This protein binds this small molecule.
Small molecule (SMILES): CC(=O)N[C@@H]1[C@@H](O)[C@H](O)[C@@H](CO)O[C@H]1O

Sequence of chain 1.B:
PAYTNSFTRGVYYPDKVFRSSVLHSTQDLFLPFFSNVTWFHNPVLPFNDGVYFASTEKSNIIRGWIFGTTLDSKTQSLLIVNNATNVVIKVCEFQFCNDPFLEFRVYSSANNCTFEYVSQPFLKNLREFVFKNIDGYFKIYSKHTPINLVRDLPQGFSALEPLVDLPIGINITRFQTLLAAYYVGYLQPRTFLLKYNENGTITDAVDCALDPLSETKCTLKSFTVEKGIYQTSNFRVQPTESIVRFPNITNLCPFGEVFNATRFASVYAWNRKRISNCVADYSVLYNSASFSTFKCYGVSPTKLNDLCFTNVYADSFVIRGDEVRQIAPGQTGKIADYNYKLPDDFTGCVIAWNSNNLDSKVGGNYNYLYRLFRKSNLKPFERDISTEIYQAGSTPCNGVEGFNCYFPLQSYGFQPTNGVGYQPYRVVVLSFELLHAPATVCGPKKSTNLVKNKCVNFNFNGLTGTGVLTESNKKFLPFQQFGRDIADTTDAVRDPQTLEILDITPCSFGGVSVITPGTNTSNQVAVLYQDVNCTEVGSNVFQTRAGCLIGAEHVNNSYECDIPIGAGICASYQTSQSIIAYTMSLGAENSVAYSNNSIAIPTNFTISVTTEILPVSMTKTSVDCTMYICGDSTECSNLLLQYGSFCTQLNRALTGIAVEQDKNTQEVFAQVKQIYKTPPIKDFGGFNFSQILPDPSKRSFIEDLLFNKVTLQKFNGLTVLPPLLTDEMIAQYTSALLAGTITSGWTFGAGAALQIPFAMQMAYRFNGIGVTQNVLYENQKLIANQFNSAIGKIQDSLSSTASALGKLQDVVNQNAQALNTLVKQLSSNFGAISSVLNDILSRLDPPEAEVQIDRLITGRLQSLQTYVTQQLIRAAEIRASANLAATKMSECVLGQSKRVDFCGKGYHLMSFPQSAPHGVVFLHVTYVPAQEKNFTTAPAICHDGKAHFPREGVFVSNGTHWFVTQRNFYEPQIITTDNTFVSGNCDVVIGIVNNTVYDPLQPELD

Binding-site contacts:
Ligand atom C2 contacts residue ASN657 of chain 1.B at 2.5 Å.
Ligand atom O7 contacts residue ASN657 of chain 1.B at 3.6 Å (h-bond).
Ligand atom O5 contacts residue ASN657 of chain 1.B at 2.4 Å (h-bond).
Ligand atom C8 contacts residue ASN657 of chain 1.B at 4.5 Å.
Ligand atom C1 contacts residue ASN657 of chain 1.B at 1.4 Å.
Ligand atom C3 contacts residue ASN657 of chain 1.B at 3.8 Å.
Ligand atom C7 contacts residue ASN657 of chain 1.B at 3.4 Å.
Ligand atom N2 contacts residue ASN657 of chain 1.B at 2.9 Å (h-bond).
Ligand atom C4 contacts residue ASN657 of chain 1.B at 4.2 Å.
Ligand atom C5 contacts residue ASN657 of chain 1.B at 3.7 Å.